Binding-site contacts:
Ligand atom C6 contacts residue NAG2 of chain 1.V at 4.3 Å.
Ligand atom C5 contacts residue ASN311 of chain 1.A at 3.7 Å.
Ligand atom O7 contacts residue ASN424 of chain 1.A at 4.0 Å.
Ligand atom O7 contacts residue ASN311 of chain 1.A at 3.5 Å (h-bond).
Ligand atom C2 contacts residue GLU309 of chain 1.A at 4.1 Å.
Ligand atom C3 contacts residue GLU309 of chain 1.A at 3.3 Å.
Ligand atom C2 contacts residue NAG1 of chain 1.V at 3.5 Å.
Ligand atom O5 contacts residue NAG2 of chain 1.V at 4.2 Å.
Ligand atom C7 contacts residue ASN424 of chain 1.A at 4.4 Å.
Ligand atom C7 contacts residue ASN311 of chain 1.A at 3.4 Å.
Ligand atom O5 contacts residue ASN311 of chain 1.A at 2.4 Å (h-bond).
Ligand atom C1 contacts residue GLU309 of chain 1.A at 4.1 Å.
Ligand atom C5 contacts residue GLU309 of chain 1.A at 3.9 Å.
Ligand atom C3 contacts residue ASN311 of chain 1.A at 3.8 Å.
Ligand atom O7 contacts residue NAG1 of chain 1.V at 3.0 Å (h-bond).
Ligand atom O4 contacts residue GLU309 of chain 1.A at 3.7 Å.
Ligand atom O3 contacts residue GLU309 of chain 1.A at 4.1 Å.
Ligand atom C4 contacts residue ASN311 of chain 1.A at 4.2 Å.
Ligand atom N2 contacts residue ASN311 of chain 1.A at 2.8 Å (h-bond).
Ligand atom C1 contacts residue ASN311 of chain 1.A at 1.4 Å.
Ligand atom O6 contacts residue ARG455 of chain 1.A at 4.4 Å.
Ligand atom C1 contacts residue NAG1 of chain 1.V at 3.8 Å.
Ligand atom C4 contacts residue GLU309 of chain 1.A at 3.8 Å.
Ligand atom C2 contacts residue ASN311 of chain 1.A at 2.4 Å.
Ligand atom O5 contacts residue NAG1 of chain 1.V at 3.9 Å.
Ligand atom N2 contacts residue NAG1 of chain 1.V at 4.2 Å.
Ligand atom O6 contacts residue NAG2 of chain 1.V at 4.3 Å.
Ligand atom C8 contacts residue ILE348 of chain 1.A at 3.8 Å (hydrophobic).
Ligand atom C7 contacts residue NAG1 of chain 1.V at 3.9 Å.
Ligand atom O6 contacts residue ASN311 of chain 1.A at 4.2 Å.
Ligand atom N2 contacts residue GLU309 of chain 1.A at 4.4 Å.
Ligand atom C8 contacts residue ASN311 of chain 1.A at 4.4 Å.
Ligand atom C8 contacts residue ASN347 of chain 1.A at 3.9 Å.
Ligand atom C8 contacts residue SER349 of chain 1.A at 3.4 Å.
Ligand atom C8 contacts residue ASN424 of chain 1.A at 3.9 Å.

A small-molecule ligand and the protein it binds are described below.
Small molecule (SMILES): CC(=O)N[C@H]1[C@H](O[C@H]2[C@H](O)[C@@H](NC(C)=O)CO[C@@H]2CO)O[C@H](CO)[C@@H](O)[C@@H]1O

Sequence of chain 1.A:
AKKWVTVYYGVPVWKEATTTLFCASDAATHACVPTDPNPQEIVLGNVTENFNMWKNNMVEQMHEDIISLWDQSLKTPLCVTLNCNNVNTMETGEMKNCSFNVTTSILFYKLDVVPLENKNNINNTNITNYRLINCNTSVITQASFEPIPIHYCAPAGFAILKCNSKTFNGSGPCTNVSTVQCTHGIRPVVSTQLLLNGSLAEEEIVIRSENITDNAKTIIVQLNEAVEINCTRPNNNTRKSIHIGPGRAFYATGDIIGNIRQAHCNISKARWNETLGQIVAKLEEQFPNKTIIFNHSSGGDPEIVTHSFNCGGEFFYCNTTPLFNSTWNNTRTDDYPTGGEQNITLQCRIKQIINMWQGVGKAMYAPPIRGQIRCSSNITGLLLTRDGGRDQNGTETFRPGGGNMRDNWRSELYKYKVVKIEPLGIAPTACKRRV